Sequence of chain 1.B:
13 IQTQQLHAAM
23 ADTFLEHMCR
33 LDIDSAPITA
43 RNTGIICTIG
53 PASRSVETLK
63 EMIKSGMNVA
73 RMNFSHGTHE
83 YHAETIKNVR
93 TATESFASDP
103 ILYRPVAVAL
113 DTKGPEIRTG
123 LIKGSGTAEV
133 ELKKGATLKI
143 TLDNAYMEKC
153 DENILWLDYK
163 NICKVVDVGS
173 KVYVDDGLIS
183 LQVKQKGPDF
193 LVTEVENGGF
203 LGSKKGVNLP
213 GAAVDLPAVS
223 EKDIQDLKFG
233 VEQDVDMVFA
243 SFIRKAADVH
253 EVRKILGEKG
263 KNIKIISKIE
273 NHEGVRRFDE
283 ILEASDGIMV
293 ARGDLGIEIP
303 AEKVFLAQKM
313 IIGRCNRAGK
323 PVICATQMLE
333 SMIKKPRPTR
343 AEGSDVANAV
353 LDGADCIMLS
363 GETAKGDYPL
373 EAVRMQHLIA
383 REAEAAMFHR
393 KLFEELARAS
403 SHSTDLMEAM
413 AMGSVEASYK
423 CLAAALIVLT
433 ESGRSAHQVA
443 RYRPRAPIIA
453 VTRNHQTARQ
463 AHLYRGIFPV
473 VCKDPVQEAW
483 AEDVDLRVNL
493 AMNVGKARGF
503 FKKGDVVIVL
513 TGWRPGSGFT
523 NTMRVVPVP

A small-molecule ligand and the protein it binds are described below.
Small molecule (SMILES): CC(=O)C(=O)O

Binding-site contacts:
Ligand atom CA contacts residue MG1 of chain 1.Q at 2.9 Å.
Ligand atom O contacts residue MG1 of chain 1.Q at 4.2 Å.
Ligand atom CB contacts residue ALA327 of chain 1.B at 4.5 Å (hydrophobic).
Ligand atom O3 contacts residue LYS270 of chain 1.B at 2.8 Å (salt-bridge).
Ligand atom CB contacts residue THR328 of chain 1.B at 3.5 Å.
Ligand atom C contacts residue GLU272 of chain 1.B at 3.7 Å.
Ligand atom CB contacts residue MET360 of chain 1.B at 4.0 Å (hydrophobic).
Ligand atom C contacts residue MG1 of chain 1.Q at 3.0 Å.
Ligand atom C contacts residue ARG294 of chain 1.B at 4.4 Å.
Ligand atom CA contacts residue THR328 of chain 1.B at 3.9 Å.
Ligand atom O3 contacts residue ASP296 of chain 1.B at 4.1 Å.
Ligand atom O contacts residue THR328 of chain 1.B at 2.4 Å (h-bond).
Ligand atom OXT contacts residue ASP296 of chain 1.B at 2.8 Å (salt-bridge).
Ligand atom OXT contacts residue MG1 of chain 1.Q at 2.2 Å.
Ligand atom O3 contacts residue ALA293 of chain 1.B at 4.4 Å.
Ligand atom CB contacts residue ALA293 of chain 1.B at 3.9 Å (hydrophobic).
Ligand atom O contacts residue ARG294 of chain 1.B at 3.5 Å (salt-bridge).
Ligand atom C contacts residue ALA293 of chain 1.B at 3.7 Å (hydrophobic).
Ligand atom O contacts residue ASP296 of chain 1.B at 3.9 Å.
Ligand atom OXT contacts residue ALA293 of chain 1.B at 3.8 Å.
Ligand atom CB contacts residue MG1 of chain 1.Q at 4.3 Å.
Ligand atom OXT contacts residue GLU272 of chain 1.B at 3.0 Å (salt-bridge).
Ligand atom C contacts residue GLY295 of chain 1.B at 3.8 Å.
Ligand atom CA contacts residue ALA293 of chain 1.B at 3.8 Å (hydrophobic).
Ligand atom O contacts residue ALA293 of chain 1.B at 3.3 Å.
Ligand atom CB contacts residue MET291 of chain 1.B at 3.8 Å (hydrophobic).
Ligand atom C contacts residue ASP296 of chain 1.B at 3.8 Å.
Ligand atom C contacts residue THR328 of chain 1.B at 3.5 Å.
Ligand atom CB contacts residue LYS270 of chain 1.B at 3.7 Å.
Ligand atom O contacts residue GLY295 of chain 1.B at 2.9 Å (h-bond).
Ligand atom CB contacts residue ARG73 of chain 1.B at 4.2 Å.
Ligand atom OXT contacts residue GLY295 of chain 1.B at 3.7 Å.
Ligand atom CA contacts residue GLU272 of chain 1.B at 3.8 Å.
Ligand atom O3 contacts residue GLU272 of chain 1.B at 3.4 Å (salt-bridge).
Ligand atom CA contacts residue LYS270 of chain 1.B at 3.6 Å.
Ligand atom O3 contacts residue MG1 of chain 1.Q at 2.1 Å.